This small molecule binds to this protein.
Small molecule (SMILES): CC(C)C[C@H](NC(=O)[C@H](CC(=O)O)NC(=O)[C@H](CC1CCCCC1)NC(=O)[C@H](CCC(N)=O)NC(=O)/C=C/c1ccc(F)cc1)C(=O)N[C@@H](Cc1ccccc1)C(=O)O

Binding-site contacts:
Ligand atom C5 contacts residue ARG385 of chain 1.A at 3.8 Å.
Ligand atom CG contacts residue HIS195 of chain 1.A at 3.5 Å.
Ligand atom CH3 contacts residue ARG385 of chain 1.A at 3.7 Å.
Ligand atom CD2 contacts residue ARG196 of chain 1.A at 3.7 Å.
Ligand atom CG contacts residue VAL267 of chain 1.A at 3.8 Å (hydrophobic).
Ligand atom O contacts residue MET382 of chain 1.A at 3.5 Å.
Ligand atom C contacts residue GLY194 of chain 1.A at 3.7 Å.
Ligand atom O contacts residue ARG385 of chain 1.A at 3.0 Å (salt-bridge).
Ligand atom CE1 contacts residue VAL364 of chain 1.A at 3.8 Å (hydrophobic).
Ligand atom OE1 contacts residue TYR343 of chain 1.A at 3.6 Å.
Ligand atom C1 contacts residue MET384 of chain 1.A at 3.6 Å (hydrophobic).
Ligand atom CZ contacts residue GLY194 of chain 1.A at 3.7 Å.
Ligand atom CE2 contacts residue GLY194 of chain 1.A at 3.8 Å.
Ligand atom C contacts residue ARG385 of chain 1.A at 3.8 Å.
Ligand atom NE2 contacts residue MET382 of chain 1.A at 3.0 Å (h-bond).
Ligand atom C4 contacts residue ARG385 of chain 1.A at 3.5 Å.
Ligand atom CA contacts residue GLY194 of chain 1.A at 3.7 Å.
Ligand atom C7 contacts residue PHE298 of chain 1.A at 3.6 Å (hydrophobic).
Ligand atom CZ contacts residue THR192 of chain 1.A at 3.8 Å.
Ligand atom CB contacts residue MET382 of chain 1.A at 3.6 Å (hydrophobic).
Ligand atom O contacts residue MET384 of chain 1.A at 3.6 Å.
Ligand atom CB contacts residue GLY194 of chain 1.A at 3.2 Å.
Ligand atom CD1 contacts residue PRO383 of chain 1.A at 3.6 Å (hydrophobic).
Ligand atom CE1 contacts residue ARG172 of chain 1.A at 3.8 Å.
Ligand atom OE1 contacts residue MET384 of chain 1.A at 3.4 Å.
Ligand atom O contacts residue MET382 of chain 1.A at 3.3 Å.
Ligand atom CA contacts residue PRO383 of chain 1.A at 3.8 Å (hydrophobic).
Ligand atom N contacts residue PRO383 of chain 1.A at 3.1 Å (h-bond).
Ligand atom CB contacts residue PRO383 of chain 1.A at 3.3 Å (hydrophobic).
Ligand atom C contacts residue MET382 of chain 1.A at 3.7 Å (hydrophobic).
Ligand atom C8 contacts residue PHE298 of chain 1.A at 3.5 Å (hydrophobic).
Ligand atom CE2 contacts residue THR192 of chain 1.A at 3.5 Å.
Ligand atom CZ contacts residue PRO262 of chain 1.A at 3.6 Å (hydrophobic).
Ligand atom CA contacts residue GLY194 of chain 1.A at 3.6 Å.
Ligand atom C contacts residue MET382 of chain 1.A at 3.7 Å (hydrophobic).
Ligand atom OD1 contacts residue HIS195 of chain 1.A at 3.7 Å.
Ligand atom N contacts residue GLY194 of chain 1.A at 2.8 Å (h-bond).
Ligand atom NE2 contacts residue PRO383 of chain 1.A at 3.3 Å (h-bond).
Ligand atom CD1 contacts residue VAL380 of chain 1.A at 3.8 Å (hydrophobic).
Ligand atom CD2 contacts residue VAL267 of chain 1.A at 3.7 Å (hydrophobic).

Sequence of chain 1.A:
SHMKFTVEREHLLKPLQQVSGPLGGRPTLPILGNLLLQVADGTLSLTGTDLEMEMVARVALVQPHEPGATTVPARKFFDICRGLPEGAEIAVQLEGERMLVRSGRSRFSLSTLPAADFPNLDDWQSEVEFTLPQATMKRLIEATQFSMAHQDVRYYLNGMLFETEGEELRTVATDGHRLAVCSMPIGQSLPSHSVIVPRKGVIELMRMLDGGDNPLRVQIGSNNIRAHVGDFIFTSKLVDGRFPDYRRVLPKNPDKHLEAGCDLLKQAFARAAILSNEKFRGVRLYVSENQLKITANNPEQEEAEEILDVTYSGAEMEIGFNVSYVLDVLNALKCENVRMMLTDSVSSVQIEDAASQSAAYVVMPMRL